Binding-site contacts:
Ligand atom OAH contacts residue ARG157 of chain 40.H at 3.1 Å (salt-bridge).
Ligand atom O3 contacts residue LYS156 of chain 40.H at 3.0 Å.
Ligand atom OAH contacts residue THR4 of chain 40.H at 3.7 Å.
Ligand atom OAH contacts residue LEU2 of chain 40.H at 2.8 Å (h-bond).
Ligand atom O3 contacts residue ARG157 of chain 40.H at 3.3 Å (salt-bridge).
Ligand atom O6B contacts residue LEU62 of chain 40.H at 4.0 Å.
Ligand atom C6 contacts residue HIS155 of chain 40.H at 3.4 Å.
Ligand atom OAH contacts residue ASP3 of chain 40.H at 4.0 Å.
Ligand atom C2 contacts residue ALA158 of chain 40.H at 3.7 Å (hydrophobic).
Ligand atom O6B contacts residue ARG157 of chain 40.H at 3.3 Å (salt-bridge).
Ligand atom O5 contacts residue HIS155 of chain 40.H at 3.6 Å.
Ligand atom OAF contacts residue ARG157 of chain 40.H at 2.8 Å (salt-bridge).
Ligand atom O5 contacts residue ARG157 of chain 40.H at 3.8 Å.
Ligand atom SAG contacts residue ARG157 of chain 40.H at 3.6 Å (salt-bridge).
Ligand atom C5 contacts residue HIS155 of chain 40.H at 4.0 Å.
Ligand atom O4 contacts residue SER93 of chain 40.H at 3.0 Å (h-bond).
Ligand atom O6A contacts residue LEU62 of chain 40.H at 3.4 Å.
Ligand atom C6 contacts residue SER93 of chain 40.H at 4.0 Å.
Ligand atom O6B contacts residue LYS156 of chain 40.H at 3.3 Å.
Ligand atom O6A contacts residue HIS94 of chain 40.H at 3.2 Å (h-bond).
Ligand atom O5 contacts residue LYS156 of chain 40.H at 3.4 Å.
Ligand atom C3 contacts residue LYS156 of chain 40.H at 4.0 Å.
Ligand atom SAG contacts residue THR4 of chain 40.H at 3.9 Å.
Ligand atom O6B contacts residue HIS94 of chain 40.H at 4.0 Å.
Ligand atom C3 contacts residue ALA158 of chain 40.H at 4.0 Å (hydrophobic).
Ligand atom O5B contacts residue LYS156 of chain 40.H at 3.3 Å.
Ligand atom O6A contacts residue SER93 of chain 40.H at 3.2 Å.
Ligand atom O3 contacts residue ALA158 of chain 40.H at 3.0 Å (h-bond).
Ligand atom O6B contacts residue HIS155 of chain 40.H at 3.3 Å (h-bond).
Ligand atom OBI contacts residue LYS156 of chain 40.H at 4.0 Å.
Ligand atom C6 contacts residue LEU62 of chain 40.H at 3.5 Å (hydrophobic).
Ligand atom O6A contacts residue HIS155 of chain 40.H at 3.8 Å.
Ligand atom C6 contacts residue HIS94 of chain 40.H at 3.9 Å.
Ligand atom C4 contacts residue LYS156 of chain 40.H at 4.0 Å.
Ligand atom C3 contacts residue ARG157 of chain 40.H at 3.7 Å.
Ligand atom C5 contacts residue LEU62 of chain 40.H at 3.8 Å (hydrophobic).
Ligand atom O4 contacts residue LYS156 of chain 40.H at 3.5 Å.
Ligand atom OAF contacts residue THR4 of chain 40.H at 2.9 Å (h-bond).
Ligand atom O4 contacts residue HIS155 of chain 40.H at 3.5 Å (h-bond).
Ligand atom OAF contacts residue ALA158 of chain 40.H at 3.3 Å.

This protein binds this small molecule.
Small molecule (SMILES): O=C(O)[C@@H]1O[C@H](O[C@H]2[C@@H](OS(=O)(=O)O)O[C@@H](O)[C@H](NS(=O)(=O)O)[C@H]2O)[C@@H](OS(=O)(=O)O)[C@H](O)[C@@H]1O

Sequence of chain 40.H:
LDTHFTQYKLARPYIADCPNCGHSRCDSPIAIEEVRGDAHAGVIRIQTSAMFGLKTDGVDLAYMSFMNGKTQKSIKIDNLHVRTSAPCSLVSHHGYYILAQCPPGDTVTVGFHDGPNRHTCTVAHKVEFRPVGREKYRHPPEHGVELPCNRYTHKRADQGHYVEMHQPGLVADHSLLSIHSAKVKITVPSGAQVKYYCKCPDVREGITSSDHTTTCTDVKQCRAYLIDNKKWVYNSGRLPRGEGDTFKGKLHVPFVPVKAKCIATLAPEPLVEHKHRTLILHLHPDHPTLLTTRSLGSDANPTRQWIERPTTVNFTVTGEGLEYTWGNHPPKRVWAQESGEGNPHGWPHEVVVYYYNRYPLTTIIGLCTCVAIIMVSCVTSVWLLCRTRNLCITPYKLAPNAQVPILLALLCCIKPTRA